Sequence of chain 1.K:
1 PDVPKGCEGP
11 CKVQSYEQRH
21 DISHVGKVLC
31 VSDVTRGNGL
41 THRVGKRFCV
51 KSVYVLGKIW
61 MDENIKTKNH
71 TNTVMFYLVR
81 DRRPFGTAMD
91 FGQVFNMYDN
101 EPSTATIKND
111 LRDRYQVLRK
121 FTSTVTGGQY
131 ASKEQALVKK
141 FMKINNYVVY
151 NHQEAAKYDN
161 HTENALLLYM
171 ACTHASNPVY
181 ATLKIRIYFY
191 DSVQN

This protein binds this small molecule.
Small molecule (SMILES): Nc1ccn([C@H]2C[C@H](O[P](=O)(O)OC[C@H]3O[C@@H](n4ccc(N)nc4=O)C[C@@H]3O[P](=O)(O)OC[C@H]3O[C@@H](n4cnc5c(N)ncnc54)C[C@@H]3O[P](=O)(O)OC[C@H]3O[C@@H](n4ccc(N)nc4=O)C[C@@H]3O)[C@@H](CO[P](=O)(O)O[C@H]3C[C@H](n4cnc5c(N)ncnc54)O[C@@H]3CO[P](=O)(O)O[C@H]3C[C@H](n4cnc5c(N)ncnc54)O[C@@H]3CO[P](=O)(O)O[C@H]3C[C@H](n4ccc(N)nc4=O)O[C@@H]3COP(=O)=O)O2)c(=O)n1

Binding-site contacts:
Ligand atom O3' contacts residue LEU118 of chain 1.I at 3.5 Å (h-bond).
Ligand atom OP2 contacts residue LYS120 of chain 1.I at 3.0 Å (salt-bridge).
Ligand atom P contacts residue TYR188 of chain 1.K at 3.4 Å.
Ligand atom O3' contacts residue VAL117 of chain 1.I at 3.7 Å.
Ligand atom OP1 contacts residue ARG112 of chain 1.I at 2.7 Å (salt-bridge).
Ligand atom O3' contacts residue ARG82 of chain 1.I at 3.1 Å (salt-bridge).
Ligand atom P contacts residue ARG82 of chain 1.I at 3.6 Å.
Ligand atom OP1 contacts residue ARG119 of chain 1.I at 3.5 Å.
Ligand atom C5' contacts residue ASP113 of chain 1.I at 3.5 Å.
Ligand atom C3' contacts residue TYR188 of chain 1.K at 3.1 Å (hydrophobic).
Ligand atom N1 contacts residue CYS11 of chain 1.K at 3.6 Å.
Ligand atom N7 contacts residue TYR54 of chain 1.K at 3.7 Å.
Ligand atom C6 contacts residue CYS11 of chain 1.K at 3.5 Å (hydrophobic).
Ligand atom C8 contacts residue TYR54 of chain 1.K at 3.5 Å (hydrophobic).
Ligand atom N6 contacts residue PHE141 of chain 1.K at 3.4 Å.
Ligand atom OP2 contacts residue ARG186 of chain 1.K at 2.9 Å (salt-bridge).
Ligand atom P contacts residue ASP113 of chain 1.I at 3.6 Å.
Ligand atom C4 contacts residue PHE141 of chain 1.K at 3.5 Å (hydrophobic).
Ligand atom OP1 contacts residue LYS120 of chain 1.I at 3.1 Å (salt-bridge).
Ligand atom C2' contacts residue TYR188 of chain 1.K at 3.1 Å (hydrophobic).
Ligand atom O4' contacts residue ARG80 of chain 1.I at 3.4 Å (salt-bridge).
Ligand atom C5' contacts residue LYS120 of chain 1.I at 3.7 Å.
Ligand atom O5' contacts residue ARG112 of chain 1.I at 3.2 Å.
Ligand atom N7 contacts residue PHE141 of chain 1.K at 3.6 Å.
Ligand atom OP1 contacts residue ASP113 of chain 1.I at 2.7 Å (salt-bridge).
Ligand atom C5 contacts residue PHE141 of chain 1.K at 3.4 Å (hydrophobic).
Ligand atom OP1 contacts residue ARG82 of chain 1.I at 3.0 Å (salt-bridge).
Ligand atom N3 contacts residue PHE141 of chain 1.K at 3.6 Å.
Ligand atom O3' contacts residue TYR188 of chain 1.K at 2.9 Å (h-bond).
Ligand atom C6 contacts residue PHE141 of chain 1.K at 3.4 Å (hydrophobic).
Ligand atom O2 contacts residue TYR188 of chain 1.K at 3.1 Å.
Ligand atom C2' contacts residue CYS11 of chain 1.K at 3.5 Å (hydrophobic).
Ligand atom OP2 contacts residue TYR188 of chain 1.K at 2.8 Å (h-bond).
Ligand atom OP1 contacts residue VAL117 of chain 1.I at 3.6 Å.
Ligand atom OP2 contacts residue TYR54 of chain 1.K at 2.6 Å (h-bond).
Ligand atom N4 contacts residue LYS51 of chain 1.K at 3.7 Å.
Ligand atom N4 contacts residue SER52 of chain 1.K at 3.6 Å (h-bond).
Ligand atom O3' contacts residue ASP113 of chain 1.I at 3.4 Å (salt-bridge).
Ligand atom N1 contacts residue PHE141 of chain 1.K at 3.3 Å.
Ligand atom C2 contacts residue PHE141 of chain 1.K at 3.4 Å (hydrophobic).

Sequence of chain 1.I:
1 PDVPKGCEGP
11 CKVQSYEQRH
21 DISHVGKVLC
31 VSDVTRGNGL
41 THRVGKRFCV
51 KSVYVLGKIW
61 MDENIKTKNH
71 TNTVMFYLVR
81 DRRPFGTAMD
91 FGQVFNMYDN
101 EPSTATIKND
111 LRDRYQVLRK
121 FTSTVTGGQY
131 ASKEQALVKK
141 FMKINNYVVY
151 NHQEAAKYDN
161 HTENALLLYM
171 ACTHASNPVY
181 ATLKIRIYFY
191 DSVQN